Binding-site contacts:
Ligand atom N33 contacts residue EDO1 of chain 1.E at 3.5 Å.
Ligand atom N11 contacts residue EDO1 of chain 1.E at 2.8 Å (h-bond).
Ligand atom N35 contacts residue CYS184 of chain 1.A at 3.4 Å.
Ligand atom N33 contacts residue EDO1 of chain 1.I at 3.0 Å (h-bond).
Ligand atom CL2 contacts residue TRP208 of chain 1.A at 3.4 Å.
Ligand atom N9 contacts residue EDO1 of chain 1.E at 2.8 Å (h-bond).
Ligand atom C23 contacts residue EDO1 of chain 1.E at 3.5 Å.
Ligand atom N21 contacts residue CYS184 of chain 1.A at 3.0 Å (h-bond).
Ligand atom N35 contacts residue CYS212 of chain 1.A at 3.3 Å (h-bond).
Ligand atom N34 contacts residue CYS212 of chain 1.A at 3.2 Å (h-bond).
Ligand atom O22 contacts residue CYS184 of chain 1.A at 3.1 Å (h-bond).
Ligand atom C27 contacts residue TRP208 of chain 1.A at 3.5 Å (hydrophobic).
Ligand atom C8 contacts residue SER188 of chain 1.A at 3.4 Å.
Ligand atom C18 contacts residue HIS27 of chain 1.A at 3.3 Å.
Ligand atom CL2 contacts residue VAL220 of chain 1.A at 3.4 Å.
Ligand atom C20 contacts residue SER188 of chain 1.A at 3.4 Å.
Ligand atom C26 contacts residue GLY211 of chain 1.A at 3.5 Å.
Ligand atom N14 contacts residue GLY186 of chain 1.A at 3.1 Å (h-bond).
Ligand atom C18 contacts residue ARG26 of chain 1.A at 3.5 Å.
Ligand atom O22 contacts residue LYS185 of chain 1.A at 3.5 Å.
Ligand atom C29 contacts residue TRP208 of chain 1.A at 3.5 Å (hydrophobic).
Ligand atom N34 contacts residue LYS185 of chain 1.A at 3.4 Å.
Ligand atom C28 contacts residue TRP208 of chain 1.A at 3.2 Å (hydrophobic).
Ligand atom C3 contacts residue HIS44 of chain 1.A at 3.4 Å.
Ligand atom C32 contacts residue EDO1 of chain 1.I at 3.5 Å.
Ligand atom C40 contacts residue ILE141 of chain 1.A at 3.5 Å (hydrophobic).
Ligand atom N41 contacts residue HIS27 of chain 1.A at 3.2 Å (h-bond).
Ligand atom C32 contacts residue GLY211 of chain 1.A at 3.1 Å.
Ligand atom C7 contacts residue HIS44 of chain 1.A at 3.5 Å.
Ligand atom C20 contacts residue CYS184 of chain 1.A at 3.4 Å (hydrophobic).
Ligand atom C13 contacts residue GLY186 of chain 1.A at 3.5 Å.
Ligand atom C2 contacts residue HIS44 of chain 1.A at 3.5 Å.
Ligand atom C7 contacts residue EDO1 of chain 1.E at 3.4 Å.
Ligand atom N38 contacts residue TYR134 of chain 1.A at 2.9 Å (h-bond).
Ligand atom N41 contacts residue ARG26 of chain 1.A at 3.5 Å.
Ligand atom O22 contacts residue ASP187 of chain 1.A at 3.3 Å (salt-bridge).
Ligand atom N35 contacts residue LYS185 of chain 1.A at 3.3 Å (salt-bridge).
Ligand atom O22 contacts residue GLY186 of chain 1.A at 2.8 Å (h-bond).
Ligand atom C32 contacts residue GLY209 of chain 1.A at 3.4 Å.
Ligand atom O22 contacts residue SER188 of chain 1.A at 3.0 Å (h-bond).

This protein binds this small molecule.
Small molecule (SMILES): Nc1n[nH]c2cc(-c3nc([C@H](Cc4ccccc4)NC(=O)NCc4cc(Cl)ccc4-n4cnnn4)[nH]c3Cl)ccc12

Sequence of chain 1.A:
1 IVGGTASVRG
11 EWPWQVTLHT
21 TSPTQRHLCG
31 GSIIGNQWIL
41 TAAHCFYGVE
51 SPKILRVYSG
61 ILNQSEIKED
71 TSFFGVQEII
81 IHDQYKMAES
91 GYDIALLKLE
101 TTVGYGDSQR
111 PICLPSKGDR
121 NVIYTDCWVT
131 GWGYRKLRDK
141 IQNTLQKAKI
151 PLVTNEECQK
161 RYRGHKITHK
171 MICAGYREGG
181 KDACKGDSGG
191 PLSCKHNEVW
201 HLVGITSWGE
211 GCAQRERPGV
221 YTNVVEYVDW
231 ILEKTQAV